This small molecule binds to this protein.
Small molecule (SMILES): Cc1cccc([C@@H]2NC(=O)c3c(Cl)cccc3N2)c1

Sequence of chain 1.A:
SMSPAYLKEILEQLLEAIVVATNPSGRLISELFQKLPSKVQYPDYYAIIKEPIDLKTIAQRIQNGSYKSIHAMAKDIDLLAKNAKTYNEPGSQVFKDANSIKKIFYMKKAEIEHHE

Binding-site contacts:
Ligand atom CAD contacts residue LYS35 of chain 1.A at 3.3 Å.
Ligand atom CAD contacts residue PRO37 of chain 1.A at 3.8 Å (hydrophobic).
Ligand atom CAO contacts residue ASN88 of chain 1.A at 3.9 Å.
Ligand atom CAR contacts residue TYR42 of chain 1.A at 3.6 Å (hydrophobic).
Ligand atom CAA contacts residue TYR45 of chain 1.A at 3.6 Å (hydrophobic).
Ligand atom OAQ contacts residue ASN88 of chain 1.A at 3.8 Å.
Ligand atom CAE contacts residue PRO37 of chain 1.A at 3.9 Å (hydrophobic).
Ligand atom CAC contacts residue LEU36 of chain 1.A at 3.9 Å (hydrophobic).
Ligand atom CAD contacts residue LEU32 of chain 1.A at 3.2 Å (hydrophobic).
Ligand atom CAK contacts residue ASN88 of chain 1.A at 3.9 Å.
Ligand atom CLAS contacts residue TYR45 of chain 1.A at 3.6 Å.
Ligand atom CAC contacts residue LEU32 of chain 1.A at 3.8 Å (hydrophobic).
Ligand atom NAJ contacts residue TYR45 of chain 1.A at 4.0 Å.
Ligand atom CAG contacts residue ASN88 of chain 1.A at 3.9 Å.
Ligand atom OAQ contacts residue TYR45 of chain 1.A at 2.9 Å (h-bond).
Ligand atom NAH contacts residue LEU32 of chain 1.A at 3.8 Å.
Ligand atom OAQ contacts residue ASN83 of chain 1.A at 3.9 Å.
Ligand atom CLAS contacts residue LEU80 of chain 1.A at 3.1 Å.
Ligand atom CAE contacts residue LEU32 of chain 1.A at 3.5 Å (hydrophobic).
Ligand atom CAL contacts residue PRO37 of chain 1.A at 4.0 Å (hydrophobic).
Ligand atom CAD contacts residue LEU36 of chain 1.A at 3.9 Å (hydrophobic).
Ligand atom NAJ contacts residue ASN88 of chain 1.A at 3.0 Å (h-bond).
Ligand atom NAH contacts residue PRO37 of chain 1.A at 3.7 Å.
Ligand atom CAF contacts residue TYR45 of chain 1.A at 3.6 Å (hydrophobic).
Ligand atom CLAS contacts residue ALA84 of chain 1.A at 3.9 Å.
Ligand atom CAB contacts residue ILE53 of chain 1.A at 3.3 Å (hydrophobic).
Ligand atom CAA contacts residue PHE33 of chain 1.A at 4.0 Å (hydrophobic).
Ligand atom CAB contacts residue PHE33 of chain 1.A at 4.0 Å (hydrophobic).
Ligand atom CAM contacts residue VAL94 of chain 1.A at 3.8 Å (hydrophobic).
Ligand atom CAM contacts residue ASN88 of chain 1.A at 3.6 Å.
Ligand atom CAC contacts residue LYS35 of chain 1.A at 3.6 Å.
Ligand atom CAC contacts residue ASP54 of chain 1.A at 3.9 Å.
Ligand atom CAP contacts residue TYR87 of chain 1.A at 3.9 Å (hydrophobic).
Ligand atom OAQ contacts residue ALA84 of chain 1.A at 3.2 Å.
Ligand atom CAB contacts residue LEU80 of chain 1.A at 3.7 Å (hydrophobic).
Ligand atom CAC contacts residue PHE33 of chain 1.A at 3.6 Å (hydrophobic).
Ligand atom CAR contacts residue TYR87 of chain 1.A at 3.5 Å (hydrophobic).
Ligand atom CAI contacts residue ASN88 of chain 1.A at 4.0 Å.
Ligand atom CAN contacts residue ASN88 of chain 1.A at 3.6 Å.
Ligand atom CAG contacts residue TYR45 of chain 1.A at 3.4 Å (hydrophobic).